Sequence of chain 1.B:
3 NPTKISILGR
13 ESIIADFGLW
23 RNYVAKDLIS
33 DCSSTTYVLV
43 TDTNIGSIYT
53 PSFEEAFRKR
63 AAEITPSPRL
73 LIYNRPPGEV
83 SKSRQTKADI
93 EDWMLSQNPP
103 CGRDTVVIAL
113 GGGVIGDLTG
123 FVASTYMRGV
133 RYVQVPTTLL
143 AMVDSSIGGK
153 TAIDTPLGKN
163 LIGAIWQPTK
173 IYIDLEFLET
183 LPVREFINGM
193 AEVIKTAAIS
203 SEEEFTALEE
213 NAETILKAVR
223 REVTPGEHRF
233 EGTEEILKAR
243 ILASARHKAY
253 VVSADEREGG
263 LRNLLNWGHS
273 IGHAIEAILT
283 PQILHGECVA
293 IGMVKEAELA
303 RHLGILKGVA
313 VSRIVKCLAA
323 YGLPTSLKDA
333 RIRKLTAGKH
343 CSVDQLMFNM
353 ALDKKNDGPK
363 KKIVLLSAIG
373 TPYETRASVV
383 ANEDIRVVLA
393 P

Binding-site contacts:
Ligand atom O5 contacts residue HIS271 of chain 2.B at 3.0 Å (h-bond).
Ligand atom C4 contacts residue LYS197 of chain 2.B at 3.8 Å.
Ligand atom P1 contacts residue ARG130 of chain 1.B at 3.7 Å.
Ligand atom O4 contacts residue GLU194 of chain 2.B at 3.0 Å (salt-bridge).
Ligand atom O91 contacts residue LYS356 of chain 2.B at 3.6 Å.
Ligand atom C5 contacts residue ZN1 of chain 2.H at 3.2 Å.
Ligand atom C2 contacts residue LYS152 of chain 2.B at 3.8 Å.
Ligand atom O2 contacts residue LEU267 of chain 2.B at 3.2 Å (h-bond).
Ligand atom O11 contacts residue LYS152 of chain 2.B at 2.9 Å (salt-bridge).
Ligand atom O4 contacts residue LYS197 of chain 2.B at 3.1 Å (salt-bridge).
Ligand atom C4 contacts residue ZN1 of chain 2.H at 3.4 Å.
Ligand atom C4 contacts residue LEU267 of chain 2.B at 3.5 Å (hydrophobic).
Ligand atom C4 contacts residue HIS271 of chain 2.B at 3.6 Å.
Ligand atom C1 contacts residue LYS152 of chain 2.B at 3.4 Å.
Ligand atom O5 contacts residue ZN1 of chain 2.H at 2.2 Å.
Ligand atom O4 contacts residue ZN1 of chain 2.H at 2.7 Å.
Ligand atom C3 contacts residue LEU267 of chain 2.B at 3.5 Å (hydrophobic).
Ligand atom O2 contacts residue ASN268 of chain 2.B at 3.1 Å (h-bond).
Ligand atom O11 contacts residue ARG264 of chain 2.B at 2.7 Å (salt-bridge).
Ligand atom O93 contacts residue ASN268 of chain 2.B at 3.2 Å (h-bond).
Ligand atom C3 contacts residue ASP146 of chain 2.B at 3.6 Å.
Ligand atom C1 contacts residue ARG264 of chain 2.B at 3.2 Å.
Ligand atom O12 contacts residue ARG264 of chain 2.B at 2.7 Å (salt-bridge).
Ligand atom C6 contacts residue ASN268 of chain 2.B at 3.5 Å.
Ligand atom O4 contacts residue HIS271 of chain 2.B at 3.3 Å (h-bond).
Ligand atom O92 contacts residue ASN162 of chain 2.B at 3.0 Å (h-bond).
Ligand atom O91 contacts residue ARG130 of chain 1.B at 2.9 Å (salt-bridge).
Ligand atom P1 contacts residue LYS356 of chain 2.B at 3.7 Å.
Ligand atom O12 contacts residue LYS152 of chain 2.B at 3.6 Å.
Ligand atom O4 contacts residue ASP146 of chain 2.B at 2.5 Å (salt-bridge).
Ligand atom O12 contacts residue LYS250 of chain 2.B at 3.2 Å (salt-bridge).
Ligand atom O93 contacts residue HIS275 of chain 2.B at 3.0 Å.
Ligand atom O92 contacts residue LYS356 of chain 2.B at 3.0 Å (salt-bridge).
Ligand atom O92 contacts residue ARG130 of chain 1.B at 3.2 Å (salt-bridge).
Ligand atom C4 contacts residue ASP146 of chain 2.B at 3.6 Å.
Ligand atom C5 contacts residue HIS271 of chain 2.B at 3.8 Å.
Ligand atom C8 contacts residue LYS152 of chain 2.B at 3.2 Å.
Ligand atom O93 contacts residue LYS356 of chain 2.B at 3.6 Å.
Ligand atom O5 contacts residue HIS287 of chain 2.B at 3.4 Å (h-bond).
Ligand atom O91 contacts residue LYS152 of chain 2.B at 2.8 Å (salt-bridge).

Sequence of chain 2.B:
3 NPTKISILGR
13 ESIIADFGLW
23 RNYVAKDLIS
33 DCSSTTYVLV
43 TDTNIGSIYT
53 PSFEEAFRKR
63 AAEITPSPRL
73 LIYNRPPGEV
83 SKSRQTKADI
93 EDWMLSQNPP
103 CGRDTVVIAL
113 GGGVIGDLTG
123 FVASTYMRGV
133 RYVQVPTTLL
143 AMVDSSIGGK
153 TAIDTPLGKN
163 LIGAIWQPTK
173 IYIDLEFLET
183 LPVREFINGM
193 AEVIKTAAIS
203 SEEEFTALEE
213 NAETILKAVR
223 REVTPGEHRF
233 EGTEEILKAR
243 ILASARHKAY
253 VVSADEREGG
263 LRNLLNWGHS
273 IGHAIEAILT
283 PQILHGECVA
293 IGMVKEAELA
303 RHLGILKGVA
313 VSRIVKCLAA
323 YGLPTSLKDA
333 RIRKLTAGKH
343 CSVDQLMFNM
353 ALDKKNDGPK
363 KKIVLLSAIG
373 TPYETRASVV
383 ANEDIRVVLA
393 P

The protein below binds the small molecule below.
Small molecule (SMILES): O=C(O)[C@]1(O)C[C@H](CP(=O)(O)O)[C@@H](O)[C@H](O)C1